Binding-site contacts:
Ligand atom C8 contacts residue ASN126 of chain 2.B at 4.0 Å.
Ligand atom C1 contacts residue ASN126 of chain 2.B at 1.4 Å.
Ligand atom O7 contacts residue ASN126 of chain 2.B at 4.0 Å.
Ligand atom C5 contacts residue ASN126 of chain 2.B at 3.6 Å.
Ligand atom N2 contacts residue ASN126 of chain 2.B at 2.8 Å (h-bond).
Ligand atom C3 contacts residue ASN126 of chain 2.B at 3.7 Å.
Ligand atom C4 contacts residue ASN126 of chain 2.B at 4.1 Å.
Ligand atom C8 contacts residue TYR127 of chain 2.B at 4.0 Å (hydrophobic).
Ligand atom C7 contacts residue ASN126 of chain 2.B at 3.6 Å.
Ligand atom C8 contacts residue GLU123 of chain 2.B at 3.2 Å.
Ligand atom O5 contacts residue ASN126 of chain 2.B at 2.4 Å (h-bond).
Ligand atom O7 contacts residue TYR127 of chain 2.B at 3.7 Å.
Ligand atom C2 contacts residue ASN126 of chain 2.B at 2.4 Å.
Ligand atom C7 contacts residue TYR127 of chain 2.B at 4.2 Å (hydrophobic).

Sequence of chain 2.B:
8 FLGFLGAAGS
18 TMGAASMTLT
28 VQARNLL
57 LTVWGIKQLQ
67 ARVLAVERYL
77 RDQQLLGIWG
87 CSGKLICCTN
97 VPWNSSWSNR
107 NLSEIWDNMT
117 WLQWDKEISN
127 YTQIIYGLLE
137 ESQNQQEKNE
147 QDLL

The small molecule below binds the protein below.
Small molecule (SMILES): CC(=O)N[C@@H]1[C@@H](O)[C@H](O)[C@@H](CO)O[C@H]1O